Sequence of chain 14.E:
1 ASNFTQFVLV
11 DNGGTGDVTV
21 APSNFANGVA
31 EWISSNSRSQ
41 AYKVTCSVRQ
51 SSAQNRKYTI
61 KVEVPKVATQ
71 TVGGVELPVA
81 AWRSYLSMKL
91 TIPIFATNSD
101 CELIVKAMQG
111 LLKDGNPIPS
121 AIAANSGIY

Sequence of chain 45.E:
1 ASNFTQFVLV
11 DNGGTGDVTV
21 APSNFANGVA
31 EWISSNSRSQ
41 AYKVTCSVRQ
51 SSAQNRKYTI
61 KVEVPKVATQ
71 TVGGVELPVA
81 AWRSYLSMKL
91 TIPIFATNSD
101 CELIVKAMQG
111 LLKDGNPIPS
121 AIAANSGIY

The protein below binds the small molecule below.
Small molecule (SMILES): Nc1nc(=O)c2ncn([C@@H]3O[C@H](CO[P](=O)(O)O[C@H]4[C@@H](O)[C@H](n5cnc6c(N)ncnc65)O[C@@H]4CO[P](=O)(O)O[C@@H]4[C@@H](O)[C@H](n5cnc6c(N)ncnc65)O[C@@H]4COP(=O)=O)[C@@H](O)[C@H]3O)c2[nH]1

Binding-site contacts:
Ligand atom C4 contacts residue LYS61 of chain 45.E at 3.7 Å.
Ligand atom C8 contacts residue THR45 of chain 45.E at 3.8 Å.
Ligand atom C5 contacts residue VAL29 of chain 45.E at 4.0 Å (hydrophobic).
Ligand atom N9 contacts residue LYS61 of chain 45.E at 3.7 Å.
Ligand atom C6 contacts residue LYS61 of chain 45.E at 3.8 Å.
Ligand atom C6 contacts residue VAL29 of chain 45.E at 4.1 Å (hydrophobic).
Ligand atom C6 contacts residue THR45 of chain 45.E at 3.1 Å.
Ligand atom N1 contacts residue THR59 of chain 45.E at 3.5 Å.
Ligand atom N6 contacts residue THR91 of chain 14.E at 3.5 Å (h-bond).
Ligand atom N1 contacts residue TYR85 of chain 45.E at 3.5 Å.
Ligand atom C5 contacts residue TYR85 of chain 45.E at 3.5 Å (hydrophobic).
Ligand atom OP2 contacts residue LYS43 of chain 45.E at 2.7 Å (salt-bridge).
Ligand atom C5 contacts residue THR45 of chain 45.E at 3.1 Å.
Ligand atom OP1 contacts residue TYR85 of chain 45.E at 3.5 Å (h-bond).
Ligand atom P contacts residue TYR85 of chain 45.E at 3.7 Å.
Ligand atom N6 contacts residue THR59 of chain 45.E at 2.8 Å (h-bond).
Ligand atom O6 contacts residue LYS61 of chain 45.E at 3.0 Å (salt-bridge).
Ligand atom OP2 contacts residue GLU63 of chain 45.E at 3.6 Å (salt-bridge).
Ligand atom N9 contacts residue TYR85 of chain 45.E at 4.0 Å.
Ligand atom OP1 contacts residue LYS43 of chain 45.E at 2.9 Å (salt-bridge).
Ligand atom N6 contacts residue CYS46 of chain 45.E at 3.4 Å (h-bond).
Ligand atom N6 contacts residue THR45 of chain 45.E at 2.5 Å (h-bond).
Ligand atom C2 contacts residue SER47 of chain 45.E at 3.4 Å.
Ligand atom C6 contacts residue SER47 of chain 45.E at 3.9 Å.
Ligand atom C2 contacts residue THR59 of chain 45.E at 4.1 Å.
Ligand atom C6 contacts residue THR59 of chain 45.E at 3.6 Å.
Ligand atom C6 contacts residue TYR85 of chain 45.E at 3.4 Å (hydrophobic).
Ligand atom N6 contacts residue TYR85 of chain 45.E at 3.4 Å.
Ligand atom N6 contacts residue LYS61 of chain 45.E at 4.1 Å.
Ligand atom N1 contacts residue SER47 of chain 45.E at 2.9 Å (h-bond).
Ligand atom N7 contacts residue LYS61 of chain 45.E at 3.7 Å.
Ligand atom N7 contacts residue THR45 of chain 45.E at 2.5 Å (h-bond).
Ligand atom N7 contacts residue TYR85 of chain 45.E at 3.7 Å.
Ligand atom C8 contacts residue LYS61 of chain 45.E at 3.7 Å.
Ligand atom C5' contacts residue TYR85 of chain 45.E at 4.0 Å (hydrophobic).
Ligand atom P contacts residue LYS43 of chain 45.E at 3.2 Å.
Ligand atom C4 contacts residue TYR85 of chain 45.E at 3.8 Å (hydrophobic).
Ligand atom N6 contacts residue SER47 of chain 45.E at 4.1 Å.
Ligand atom C8 contacts residue TYR85 of chain 45.E at 3.8 Å (hydrophobic).
Ligand atom C5 contacts residue LYS61 of chain 45.E at 3.7 Å.